Sequence of chain 1.A:
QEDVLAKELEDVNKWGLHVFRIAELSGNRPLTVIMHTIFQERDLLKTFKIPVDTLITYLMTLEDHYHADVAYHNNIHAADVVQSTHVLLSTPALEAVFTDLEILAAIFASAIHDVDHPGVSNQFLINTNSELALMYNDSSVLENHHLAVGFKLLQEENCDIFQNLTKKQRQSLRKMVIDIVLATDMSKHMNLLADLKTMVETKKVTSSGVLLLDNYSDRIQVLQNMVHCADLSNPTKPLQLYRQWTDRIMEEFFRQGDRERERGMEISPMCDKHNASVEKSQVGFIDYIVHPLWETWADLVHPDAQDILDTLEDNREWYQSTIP

This protein binds this small molecule.
Small molecule (SMILES): O=C(O)c1ccc2c(c1)nc(Nc1cccc(Cl)c1)c1ccncc12

Binding-site contacts:
Ligand atom C2 contacts residue PHE308 of chain 1.A at 4.0 Å (hydrophobic).
Ligand atom C11 contacts residue PHE308 of chain 1.A at 3.5 Å (hydrophobic).
Ligand atom N12 contacts residue ILE272 of chain 1.A at 4.2 Å.
Ligand atom N12 contacts residue PHE308 of chain 1.A at 3.7 Å.
Ligand atom C20 contacts residue MET209 of chain 1.A at 4.3 Å (hydrophobic).
Ligand atom O24 contacts residue HIS96 of chain 1.A at 2.9 Å (h-bond).
Ligand atom N15 contacts residue PHE308 of chain 1.A at 3.7 Å.
Ligand atom C13 contacts residue GLN305 of chain 1.A at 4.2 Å.
Ligand atom C13 contacts residue PHE308 of chain 1.A at 3.8 Å (hydrophobic).
Ligand atom N12 contacts residue GLN305 of chain 1.A at 3.1 Å (h-bond).
Ligand atom C8 contacts residue PHE276 of chain 1.A at 4.0 Å (hydrophobic).
Ligand atom C6 contacts residue MET209 of chain 1.A at 3.9 Å (hydrophobic).
Ligand atom C14 contacts residue PHE308 of chain 1.A at 3.4 Å (hydrophobic).
Ligand atom O25 contacts residue MET209 of chain 1.A at 3.2 Å.
Ligand atom C10 contacts residue PHE308 of chain 1.A at 3.5 Å (hydrophobic).
Ligand atom C3 contacts residue PHE276 of chain 1.A at 4.1 Å (hydrophobic).
Ligand atom C17 contacts residue ILE312 of chain 1.A at 4.2 Å (hydrophobic).
Ligand atom C3 contacts residue ILE272 of chain 1.A at 3.9 Å (hydrophobic).
Ligand atom C18 contacts residue ILE312 of chain 1.A at 4.2 Å (hydrophobic).
Ligand atom C8 contacts residue PHE308 of chain 1.A at 3.8 Å (hydrophobic).
Ligand atom C13 contacts residue PHE276 of chain 1.A at 4.1 Å (hydrophobic).
Ligand atom C8 contacts residue EDO1 of chain 1.F at 4.2 Å.
Ligand atom C7 contacts residue PHE308 of chain 1.A at 3.5 Å (hydrophobic).
Ligand atom C23 contacts residue MET209 of chain 1.A at 4.0 Å (hydrophobic).
Ligand atom N12 contacts residue EDO1 of chain 1.F at 3.8 Å.
Ligand atom C3 contacts residue EDO1 of chain 1.F at 3.6 Å.
Ligand atom C11 contacts residue MET293 of chain 1.A at 3.6 Å (hydrophobic).
Ligand atom C13 contacts residue EDO1 of chain 1.F at 3.3 Å.
Ligand atom C11 contacts residue GLN305 of chain 1.A at 3.5 Å.
Ligand atom N9 contacts residue PHE308 of chain 1.A at 3.9 Å.
Ligand atom C4 contacts residue ILE272 of chain 1.A at 4.1 Å (hydrophobic).
Ligand atom C7 contacts residue MET293 of chain 1.A at 3.8 Å (hydrophobic).
Ligand atom N15 contacts residue MET293 of chain 1.A at 3.5 Å.
Ligand atom C10 contacts residue MET293 of chain 1.A at 3.8 Å (hydrophobic).
Ligand atom C13 contacts residue ILE272 of chain 1.A at 4.1 Å (hydrophobic).
Ligand atom C14 contacts residue MET293 of chain 1.A at 3.4 Å (hydrophobic).
Ligand atom C11 contacts residue SER304 of chain 1.A at 4.2 Å.
Ligand atom C1 contacts residue PHE308 of chain 1.A at 4.3 Å (hydrophobic).
Ligand atom C2 contacts residue PHE276 of chain 1.A at 3.9 Å (hydrophobic).
Ligand atom C23 contacts residue HIS96 of chain 1.A at 3.9 Å.